Binding-site contacts:
Ligand atom C5 contacts residue TRP95 of chain 1.A at 3.7 Å (hydrophobic).
Ligand atom C1 contacts residue SER73 of chain 1.A at 3.7 Å.
Ligand atom C24 contacts residue ARG112 of chain 1.A at 2.9 Å.
Ligand atom C8 contacts residue TRP68 of chain 1.A at 3.6 Å (hydrophobic).
Ligand atom C2 contacts residue TRP108 of chain 2.B at 3.7 Å (hydrophobic).
Ligand atom N2 contacts residue VAL37 of chain 1.A at 3.7 Å.
Ligand atom N2 contacts residue THR35 of chain 1.A at 2.9 Å (h-bond).
Ligand atom C21 contacts residue ARG112 of chain 1.A at 3.3 Å.
Ligand atom O27 contacts residue ASP39 of chain 1.A at 3.0 Å (salt-bridge).
Ligand atom C9 contacts residue TRP68 of chain 1.A at 3.6 Å (hydrophobic).
Ligand atom N17 contacts residue SER73 of chain 1.A at 3.0 Å (h-bond).
Ligand atom N1 contacts residue ASN116 of chain 1.A at 2.8 Å (h-bond).
Ligand atom C7 contacts residue THR35 of chain 1.A at 3.5 Å.
Ligand atom C3 contacts residue SER16 of chain 1.A at 3.7 Å.
Ligand atom C21 contacts residue SER99 of chain 1.A at 3.4 Å.
Ligand atom N25 contacts residue ASP39 of chain 1.A at 3.3 Å (salt-bridge).
Ligand atom S1 contacts residue THR75 of chain 1.A at 3.4 Å (h-bond).
Ligand atom C20 contacts residue ARG112 of chain 1.A at 3.4 Å.
Ligand atom C23 contacts residue ASP39 of chain 1.A at 2.9 Å.
Ligand atom C4 contacts residue VAL37 of chain 1.A at 3.8 Å (hydrophobic).
Ligand atom C22 contacts residue ARG112 of chain 1.A at 3.0 Å.
Ligand atom C22 contacts residue ASP39 of chain 1.A at 3.5 Å.
Ligand atom C23 contacts residue ARG112 of chain 1.A at 2.7 Å.
Ligand atom S1 contacts residue TRP68 of chain 1.A at 3.6 Å.
Ligand atom C6 contacts residue TRP95 of chain 1.A at 3.2 Å (hydrophobic).
Ligand atom C3 contacts residue TYR33 of chain 1.A at 3.5 Å (hydrophobic).
Ligand atom C18 contacts residue ARG112 of chain 1.A at 3.2 Å.
Ligand atom N1 contacts residue LEU14 of chain 1.A at 3.8 Å.
Ligand atom O3 contacts residue TYR33 of chain 1.A at 2.7 Å (h-bond).
Ligand atom C24 contacts residue ASP39 of chain 1.A at 3.1 Å.
Ligand atom O3 contacts residue ASN12 of chain 1.A at 3.0 Å (h-bond).
Ligand atom C7 contacts residue VAL37 of chain 1.A at 3.5 Å (hydrophobic).
Ligand atom C20 contacts residue SER73 of chain 1.A at 3.5 Å.
Ligand atom C4 contacts residue TRP108 of chain 2.B at 3.8 Å (hydrophobic).
Ligand atom C10 contacts residue SER73 of chain 1.A at 3.6 Å.
Ligand atom O2 contacts residue ASP39 of chain 1.A at 2.9 Å (salt-bridge).
Ligand atom O2 contacts residue ALA38 of chain 1.A at 3.2 Å.
Ligand atom C3 contacts residue ASN116 of chain 1.A at 3.8 Å.
Ligand atom O3 contacts residue SER16 of chain 1.A at 2.7 Å (h-bond).
Ligand atom C18 contacts residue SER73 of chain 1.A at 3.6 Å.

Sequence of chain 2.B:
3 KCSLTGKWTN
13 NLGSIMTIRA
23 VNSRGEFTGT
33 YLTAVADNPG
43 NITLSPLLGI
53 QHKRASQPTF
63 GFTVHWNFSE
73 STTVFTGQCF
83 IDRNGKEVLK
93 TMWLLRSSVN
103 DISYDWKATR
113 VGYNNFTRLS

Sequence of chain 1.A:
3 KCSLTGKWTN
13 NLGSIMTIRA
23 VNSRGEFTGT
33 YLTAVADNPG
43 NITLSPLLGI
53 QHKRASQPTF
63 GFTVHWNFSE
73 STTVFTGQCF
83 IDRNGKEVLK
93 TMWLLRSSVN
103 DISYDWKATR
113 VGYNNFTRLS

The small molecule below binds the protein below.
Small molecule (SMILES): O=C(CCCC[C@@H]1SC[C@@H]2NC(=O)N[C@@H]21)Nc1ccc([N+](=O)[O-])cc1